Sequence of chain 1.C:
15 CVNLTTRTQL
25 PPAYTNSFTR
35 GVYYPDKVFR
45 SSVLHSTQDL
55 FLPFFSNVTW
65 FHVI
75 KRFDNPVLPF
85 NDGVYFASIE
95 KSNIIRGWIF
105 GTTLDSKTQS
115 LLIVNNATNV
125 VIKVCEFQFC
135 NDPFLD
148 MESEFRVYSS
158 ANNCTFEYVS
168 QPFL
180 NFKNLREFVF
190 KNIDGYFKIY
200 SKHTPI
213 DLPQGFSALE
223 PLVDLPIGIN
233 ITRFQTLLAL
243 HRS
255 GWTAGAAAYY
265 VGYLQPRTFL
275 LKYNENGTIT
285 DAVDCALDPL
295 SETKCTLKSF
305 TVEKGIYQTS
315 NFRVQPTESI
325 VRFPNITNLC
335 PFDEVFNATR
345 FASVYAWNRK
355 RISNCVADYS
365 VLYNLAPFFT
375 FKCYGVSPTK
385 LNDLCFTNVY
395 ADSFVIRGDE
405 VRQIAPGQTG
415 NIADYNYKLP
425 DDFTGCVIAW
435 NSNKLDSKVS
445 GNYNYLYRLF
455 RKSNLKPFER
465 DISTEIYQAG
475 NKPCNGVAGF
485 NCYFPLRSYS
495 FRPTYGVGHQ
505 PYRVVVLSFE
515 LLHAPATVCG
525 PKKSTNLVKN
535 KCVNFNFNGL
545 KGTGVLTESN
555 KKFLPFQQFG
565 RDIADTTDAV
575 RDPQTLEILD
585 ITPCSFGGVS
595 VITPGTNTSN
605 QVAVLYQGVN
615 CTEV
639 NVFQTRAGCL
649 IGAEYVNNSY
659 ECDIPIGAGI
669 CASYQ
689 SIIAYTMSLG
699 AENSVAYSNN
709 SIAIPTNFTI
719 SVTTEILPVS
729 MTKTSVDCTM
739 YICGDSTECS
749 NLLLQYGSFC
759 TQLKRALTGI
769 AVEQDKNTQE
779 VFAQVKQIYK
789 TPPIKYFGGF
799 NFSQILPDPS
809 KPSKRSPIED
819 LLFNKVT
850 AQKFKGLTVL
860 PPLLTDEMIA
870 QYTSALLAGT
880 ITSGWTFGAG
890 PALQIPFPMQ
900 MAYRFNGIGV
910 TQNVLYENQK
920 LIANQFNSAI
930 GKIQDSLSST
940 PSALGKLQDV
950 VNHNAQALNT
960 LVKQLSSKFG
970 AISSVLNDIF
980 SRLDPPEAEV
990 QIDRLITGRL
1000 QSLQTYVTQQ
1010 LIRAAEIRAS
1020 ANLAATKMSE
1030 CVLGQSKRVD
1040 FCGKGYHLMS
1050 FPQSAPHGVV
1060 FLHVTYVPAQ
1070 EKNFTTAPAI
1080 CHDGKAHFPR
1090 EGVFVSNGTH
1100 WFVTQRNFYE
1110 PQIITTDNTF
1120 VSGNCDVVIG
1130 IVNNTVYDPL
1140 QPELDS

Binding-site contacts:
Ligand atom C5 contacts residue ASN329 of chain 1.C at 3.8 Å.
Ligand atom C7 contacts residue ASN329 of chain 1.C at 3.7 Å.
Ligand atom C4 contacts residue ASN329 of chain 1.C at 4.3 Å.
Ligand atom O5 contacts residue ASN329 of chain 1.C at 2.6 Å (h-bond).
Ligand atom C2 contacts residue ASN329 of chain 1.C at 2.3 Å.
Ligand atom C1 contacts residue ASN329 of chain 1.C at 1.4 Å.
Ligand atom C3 contacts residue ASN329 of chain 1.C at 3.7 Å.
Ligand atom N2 contacts residue ASN329 of chain 1.C at 2.6 Å (h-bond).
Ligand atom O7 contacts residue ASN329 of chain 1.C at 4.4 Å.

This small molecule binds to this protein.
Small molecule (SMILES): CC(=O)N[C@@H]1[C@@H](O)[C@H](O)[C@@H](CO)O[C@H]1O